Binding-site contacts:
Ligand atom C15 contacts residue SER98 of chain 1.A at 3.7 Å.
Ligand atom C8 contacts residue TRP33 of chain 1.A at 3.8 Å (hydrophobic).
Ligand atom C12 contacts residue PHE78 of chain 1.A at 4.0 Å (hydrophobic).
Ligand atom C16 contacts residue ASP99 of chain 1.A at 4.0 Å.
Ligand atom C7 contacts residue TRP33 of chain 1.A at 4.1 Å (hydrophobic).
Ligand atom C19 contacts residue TRP33 of chain 1.A at 3.5 Å (hydrophobic).
Ligand atom C14 contacts residue PHE78 of chain 1.A at 3.8 Å (hydrophobic).
Ligand atom C2 contacts residue TRP33 of chain 1.C at 3.8 Å (hydrophobic).
Ligand atom C23 contacts residue ALA101 of chain 1.A at 4.3 Å (hydrophobic).
Ligand atom C7 contacts residue PHE78 of chain 1.A at 4.1 Å (hydrophobic).
Ligand atom C17 contacts residue PHE78 of chain 1.A at 3.9 Å (hydrophobic).
Ligand atom O23 contacts residue ALA101 of chain 1.A at 3.4 Å (h-bond).
Ligand atom O3 contacts residue PRO49 of chain 1.A at 3.3 Å (h-bond).
Ligand atom C18 contacts residue ALA100 of chain 1.A at 4.2 Å (hydrophobic).
Ligand atom O20 contacts residue PHE78 of chain 1.A at 4.0 Å.
Ligand atom C13 contacts residue PHE78 of chain 1.A at 4.4 Å (hydrophobic).
Ligand atom C21 contacts residue ALA101 of chain 1.A at 4.4 Å (hydrophobic).
Ligand atom C3 contacts residue PRO49 of chain 1.A at 4.0 Å (hydrophobic).
Ligand atom C1 contacts residue TRP33 of chain 1.C at 3.5 Å (hydrophobic).
Ligand atom O3 contacts residue ASN48 of chain 1.A at 3.8 Å.
Ligand atom C7 contacts residue TYR35 of chain 1.A at 3.5 Å (hydrophobic).
Ligand atom C3 contacts residue SER47 of chain 1.A at 3.7 Å.
Ligand atom C16 contacts residue GLY102 of chain 1.A at 3.5 Å.
Ligand atom C11 contacts residue PHE78 of chain 1.A at 4.5 Å (hydrophobic).
Ligand atom C9 contacts residue PHE78 of chain 1.A at 4.2 Å (hydrophobic).
Ligand atom C16 contacts residue PHE78 of chain 1.A at 4.1 Å (hydrophobic).
Ligand atom C1 contacts residue TH21 of chain 1.N at 3.9 Å.
Ligand atom C20 contacts residue PHE78 of chain 1.A at 4.4 Å (hydrophobic).
Ligand atom C15 contacts residue PHE78 of chain 1.A at 4.0 Å (hydrophobic).
Ligand atom C19 contacts residue TH21 of chain 1.N at 3.8 Å.
Ligand atom C15 contacts residue GLY102 of chain 1.A at 4.3 Å.
Ligand atom C22 contacts residue ALA101 of chain 1.A at 4.3 Å (hydrophobic).
Ligand atom C4 contacts residue TYR35 of chain 1.A at 4.3 Å (hydrophobic).
Ligand atom C6 contacts residue TYR35 of chain 1.A at 3.4 Å (hydrophobic).
Ligand atom C18 contacts residue TRP33 of chain 1.A at 4.0 Å (hydrophobic).
Ligand atom O3 contacts residue SER47 of chain 1.A at 3.1 Å.
Ligand atom C2 contacts residue PRO49 of chain 1.A at 4.0 Å (hydrophobic).
Ligand atom C6 contacts residue TRP33 of chain 1.A at 3.6 Å (hydrophobic).
Ligand atom C15 contacts residue ASP99 of chain 1.A at 4.0 Å.
Ligand atom C4 contacts residue SER47 of chain 1.A at 3.7 Å.

Sequence of chain 1.C:
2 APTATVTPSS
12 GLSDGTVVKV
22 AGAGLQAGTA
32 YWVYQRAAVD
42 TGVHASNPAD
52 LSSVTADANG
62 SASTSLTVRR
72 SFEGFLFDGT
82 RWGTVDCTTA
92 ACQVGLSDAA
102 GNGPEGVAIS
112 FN

Sequence of chain 1.A:
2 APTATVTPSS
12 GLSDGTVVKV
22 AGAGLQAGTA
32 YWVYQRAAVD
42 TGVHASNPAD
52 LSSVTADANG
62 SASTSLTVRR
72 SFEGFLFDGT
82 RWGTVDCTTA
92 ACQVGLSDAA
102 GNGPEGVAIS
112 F

This protein binds this small molecule.
Small molecule (SMILES): C[C@]12CC[C@H]3[C@@H](CCC4=CC(=O)CC[C@@]43C)[C@@H]1CC[C@@H]2OC(=O)CCC(=O)O